Binding-site contacts:
Ligand atom N3 contacts residue PRO419 of chain 8.A at 4.3 Å.
Ligand atom C6 contacts residue PRO419 of chain 8.A at 3.2 Å (hydrophobic).
Ligand atom C5 contacts residue SER420 of chain 8.A at 4.3 Å.
Ligand atom C6 contacts residue GLY427 of chain 8.A at 3.7 Å.
Ligand atom C4 contacts residue PRO419 of chain 8.A at 4.2 Å (hydrophobic).
Ligand atom N6 contacts residue PHE426 of chain 8.A at 3.8 Å.
Ligand atom O4' contacts residue PRO419 of chain 8.A at 4.3 Å.
Ligand atom N7 contacts residue PRO419 of chain 8.A at 4.3 Å.
Ligand atom N1 contacts residue VAL202 of chain 8.A at 3.7 Å.
Ligand atom N6 contacts residue GLY427 of chain 8.A at 2.8 Å (h-bond).
Ligand atom N6 contacts residue GLY425 of chain 8.A at 4.1 Å.
Ligand atom N7 contacts residue SER420 of chain 8.A at 3.9 Å.
Ligand atom O4' contacts residue HIS418 of chain 8.A at 4.1 Å.
Ligand atom C2' contacts residue PRO203 of chain 8.A at 4.0 Å (hydrophobic).
Ligand atom N6 contacts residue VAL202 of chain 8.A at 4.0 Å.
Ligand atom C5 contacts residue PRO419 of chain 8.A at 3.7 Å (hydrophobic).
Ligand atom O2P contacts residue HIS416 of chain 8.A at 2.8 Å (h-bond).
Ligand atom N9 contacts residue HIS418 of chain 8.A at 4.3 Å.
Ligand atom N6 contacts residue SER420 of chain 8.A at 4.0 Å.
Ligand atom P contacts residue HIS416 of chain 8.A at 4.0 Å.
Ligand atom O1P contacts residue HIS416 of chain 8.A at 4.2 Å.
Ligand atom C1' contacts residue HIS418 of chain 8.A at 4.1 Å.
Ligand atom N6 contacts residue PRO419 of chain 8.A at 3.4 Å (h-bond).
Ligand atom C8 contacts residue PRO203 of chain 8.A at 4.4 Å (hydrophobic).
Ligand atom O5' contacts residue PRO419 of chain 8.A at 3.9 Å.
Ligand atom O2P contacts residue PRO419 of chain 8.A at 4.2 Å.
Ligand atom C2 contacts residue GLY427 of chain 8.A at 3.4 Å.
Ligand atom C6 contacts residue SER420 of chain 8.A at 4.3 Å.
Ligand atom N1 contacts residue GLY427 of chain 8.A at 2.7 Å (h-bond).
Ligand atom C4 contacts residue PRO203 of chain 8.A at 4.2 Å (hydrophobic).
Ligand atom C8 contacts residue HIS418 of chain 8.A at 3.7 Å.
Ligand atom C5 contacts residue PRO203 of chain 8.A at 4.3 Å (hydrophobic).
Ligand atom N9 contacts residue PRO203 of chain 8.A at 4.2 Å.
Ligand atom N7 contacts residue HIS418 of chain 8.A at 4.4 Å.
Ligand atom C6 contacts residue VAL202 of chain 8.A at 3.9 Å (hydrophobic).
Ligand atom N3 contacts residue PRO203 of chain 8.A at 4.4 Å.
Ligand atom C2 contacts residue VAL202 of chain 8.A at 4.3 Å (hydrophobic).
Ligand atom N1 contacts residue PRO419 of chain 8.A at 3.5 Å (h-bond).
Ligand atom C2 contacts residue PRO419 of chain 8.A at 4.0 Å (hydrophobic).
Ligand atom C6 contacts residue PRO203 of chain 8.A at 4.4 Å (hydrophobic).

A small-molecule ligand and the protein it binds are described below.
Small molecule (SMILES): Nc1ncnc2c1ncn2[C@H]1C[C@H](O)[C@@H](COP(=O)(O)O)O1

Sequence of chain 8.A:
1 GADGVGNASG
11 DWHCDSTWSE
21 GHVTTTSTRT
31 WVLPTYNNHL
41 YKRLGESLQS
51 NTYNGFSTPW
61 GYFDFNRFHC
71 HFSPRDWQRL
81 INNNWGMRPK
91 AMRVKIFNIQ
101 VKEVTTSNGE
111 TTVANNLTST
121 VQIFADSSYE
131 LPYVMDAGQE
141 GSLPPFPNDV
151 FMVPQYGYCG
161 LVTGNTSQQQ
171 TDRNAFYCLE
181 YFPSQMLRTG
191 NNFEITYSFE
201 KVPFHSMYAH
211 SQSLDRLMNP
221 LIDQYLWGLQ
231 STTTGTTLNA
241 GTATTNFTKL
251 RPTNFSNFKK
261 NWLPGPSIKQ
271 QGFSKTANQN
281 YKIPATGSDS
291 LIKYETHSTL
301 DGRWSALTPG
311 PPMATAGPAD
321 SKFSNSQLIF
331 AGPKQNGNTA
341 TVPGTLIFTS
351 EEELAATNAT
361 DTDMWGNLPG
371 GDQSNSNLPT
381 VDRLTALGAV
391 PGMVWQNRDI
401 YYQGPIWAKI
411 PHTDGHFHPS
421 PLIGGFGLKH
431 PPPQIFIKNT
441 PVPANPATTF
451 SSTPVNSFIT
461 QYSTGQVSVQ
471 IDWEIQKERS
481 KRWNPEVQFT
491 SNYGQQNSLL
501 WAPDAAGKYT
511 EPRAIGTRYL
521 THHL